Binding-site contacts:
Ligand atom O3 contacts residue GLN753 of chain 1.A at 2.9 Å (h-bond).
Ligand atom C18 contacts residue ILE694 of chain 1.A at 3.9 Å (hydrophobic).
Ligand atom C15 contacts residue TYR730 of chain 1.A at 3.6 Å (hydrophobic).
Ligand atom N25 contacts residue ASP827 of chain 1.A at 3.9 Å.
Ligand atom C9 contacts residue SER748 of chain 1.A at 3.5 Å.
Ligand atom O11 contacts residue VAL745 of chain 1.A at 3.1 Å (h-bond).
Ligand atom O7 contacts residue SER748 of chain 1.A at 3.9 Å.
Ligand atom C15 contacts residue ILE742 of chain 1.A at 3.5 Å (hydrophobic).
Ligand atom N17 contacts residue ILE826 of chain 1.A at 3.8 Å.
Ligand atom C12 contacts residue VAL745 of chain 1.A at 3.8 Å (hydrophobic).
Ligand atom C24 contacts residue ILE742 of chain 1.A at 3.9 Å (hydrophobic).
Ligand atom N1 contacts residue MET816 of chain 1.A at 3.4 Å.
Ligand atom C15 contacts residue ILE826 of chain 1.A at 3.5 Å (hydrophobic).
Ligand atom C24 contacts residue ASP827 of chain 1.A at 3.5 Å.
Ligand atom C12 contacts residue ILE826 of chain 1.A at 3.9 Å (hydrophobic).
Ligand atom C28 contacts residue SER668 of chain 1.A at 3.8 Å.
Ligand atom C28 contacts residue PRO672 of chain 1.A at 3.8 Å (hydrophobic).
Ligand atom N23 contacts residue ILE742 of chain 1.A at 3.8 Å.
Ligand atom C29 contacts residue EDO1 of chain 1.C at 3.7 Å.
Ligand atom N23 contacts residue ASP827 of chain 1.A at 3.5 Å (salt-bridge).
Ligand atom N17 contacts residue ILE694 of chain 1.A at 3.7 Å.
Ligand atom O11 contacts residue VAL744 of chain 1.A at 3.8 Å.
Ligand atom C8 contacts residue TRP674 of chain 1.A at 3.6 Å (hydrophobic).
Ligand atom O3 contacts residue EDO1 of chain 1.C at 3.4 Å (h-bond).
Ligand atom C13 contacts residue ILE826 of chain 1.A at 3.6 Å (hydrophobic).
Ligand atom N14 contacts residue ILE826 of chain 1.A at 3.5 Å.
Ligand atom N1 contacts residue SER748 of chain 1.A at 3.2 Å (h-bond).
Ligand atom C2 contacts residue EDO1 of chain 1.C at 3.8 Å.
Ligand atom C13 contacts residue GLU743 of chain 1.A at 3.5 Å.
Ligand atom C9 contacts residue VAL745 of chain 1.A at 3.7 Å (hydrophobic).
Ligand atom O7 contacts residue TRP674 of chain 1.A at 3.5 Å.
Ligand atom C9 contacts residue MET816 of chain 1.A at 3.9 Å (hydrophobic).
Ligand atom C12 contacts residue PHE824 of chain 1.A at 3.6 Å (hydrophobic).
Ligand atom N1 contacts residue EDO1 of chain 1.C at 3.8 Å.
Ligand atom N1 contacts residue GLN753 of chain 1.A at 3.1 Å (h-bond).
Ligand atom C29 contacts residue SER668 of chain 1.A at 3.6 Å.
Ligand atom C16 contacts residue ILE826 of chain 1.A at 3.9 Å (hydrophobic).
Ligand atom C2 contacts residue GLN753 of chain 1.A at 3.7 Å.
Ligand atom C21 contacts residue TRP674 of chain 1.A at 3.6 Å (hydrophobic).
Ligand atom C4 contacts residue TRP674 of chain 1.A at 3.6 Å (hydrophobic).

The small molecule below binds the protein below.
Small molecule (SMILES): CC(C)n1ncnc1-c1cn2c(n1)-c1ccc(O[C@@H](C)C(N)=O)cc1OCC2

Sequence of chain 1.A:
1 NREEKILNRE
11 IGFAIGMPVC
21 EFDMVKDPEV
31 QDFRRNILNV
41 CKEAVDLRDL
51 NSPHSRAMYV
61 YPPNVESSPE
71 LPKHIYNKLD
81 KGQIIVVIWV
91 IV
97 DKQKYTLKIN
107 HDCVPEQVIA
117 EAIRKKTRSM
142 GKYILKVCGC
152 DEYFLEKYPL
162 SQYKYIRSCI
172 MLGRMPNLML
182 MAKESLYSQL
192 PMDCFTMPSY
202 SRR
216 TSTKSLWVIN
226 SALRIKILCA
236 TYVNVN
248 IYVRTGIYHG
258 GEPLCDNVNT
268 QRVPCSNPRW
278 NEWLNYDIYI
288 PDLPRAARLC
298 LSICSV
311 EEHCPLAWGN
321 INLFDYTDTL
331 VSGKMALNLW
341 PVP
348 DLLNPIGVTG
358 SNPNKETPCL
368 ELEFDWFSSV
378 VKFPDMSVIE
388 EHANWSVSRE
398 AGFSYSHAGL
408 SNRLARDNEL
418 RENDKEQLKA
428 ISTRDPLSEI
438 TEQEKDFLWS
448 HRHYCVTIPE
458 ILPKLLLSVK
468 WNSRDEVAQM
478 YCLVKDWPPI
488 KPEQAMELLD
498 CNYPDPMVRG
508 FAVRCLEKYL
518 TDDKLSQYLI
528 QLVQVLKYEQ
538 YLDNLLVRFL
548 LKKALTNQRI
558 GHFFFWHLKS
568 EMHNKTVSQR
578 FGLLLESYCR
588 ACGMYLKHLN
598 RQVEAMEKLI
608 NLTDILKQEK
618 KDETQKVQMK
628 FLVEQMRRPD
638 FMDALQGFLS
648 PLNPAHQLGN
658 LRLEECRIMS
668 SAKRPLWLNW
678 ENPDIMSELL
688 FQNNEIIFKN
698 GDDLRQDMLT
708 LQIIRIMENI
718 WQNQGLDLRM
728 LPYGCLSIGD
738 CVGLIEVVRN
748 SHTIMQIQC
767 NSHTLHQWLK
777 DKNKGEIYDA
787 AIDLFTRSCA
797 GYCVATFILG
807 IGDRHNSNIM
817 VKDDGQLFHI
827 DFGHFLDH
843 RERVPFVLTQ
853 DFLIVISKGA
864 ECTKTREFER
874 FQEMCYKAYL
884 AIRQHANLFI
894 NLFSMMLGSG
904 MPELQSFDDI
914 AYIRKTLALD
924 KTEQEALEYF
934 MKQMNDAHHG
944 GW